The protein below binds the small molecule below.
Small molecule (SMILES): CCCCCCCCCCO[C@@H]1O[C@H](CO)[C@@H](O[C@H]2O[C@H](CO)[C@@H](O)[C@H](O)[C@H]2O)[C@H](O)[C@H]1O

Binding-site contacts:
Ligand atom O61 contacts residue TRP98 of chain 1.D at 2.8 Å (h-bond).
Ligand atom C37 contacts residue ALA30 of chain 1.M at 4.1 Å (hydrophobic).
Ligand atom C28 contacts residue LEU27 of chain 1.M at 4.0 Å (hydrophobic).
Ligand atom O49 contacts residue TRP32 of chain 1.M at 3.5 Å (h-bond).
Ligand atom C37 contacts residue LEU34 of chain 1.M at 4.0 Å (hydrophobic).
Ligand atom C57 contacts residue TRP98 of chain 1.D at 3.8 Å (hydrophobic).
Ligand atom C43 contacts residue LEU34 of chain 1.M at 4.0 Å (hydrophobic).
Ligand atom O3 contacts residue TRP32 of chain 1.M at 3.9 Å.
Ligand atom C22 contacts residue LEU27 of chain 1.M at 3.9 Å (hydrophobic).
Ligand atom C10 contacts residue TYR35 of chain 1.M at 3.7 Å (hydrophobic).
Ligand atom O3 contacts residue HIS36 of chain 1.M at 3.3 Å.
Ligand atom O55 contacts residue TRP32 of chain 1.M at 3.3 Å.
Ligand atom O16 contacts residue TRP98 of chain 1.D at 3.9 Å.
Ligand atom O49 contacts residue LEU28 of chain 1.M at 2.8 Å (h-bond).
Ligand atom C5 contacts residue TYR35 of chain 1.M at 4.1 Å (hydrophobic).
Ligand atom O16 contacts residue LEU27 of chain 1.M at 4.1 Å.
Ligand atom C9 contacts residue TYR35 of chain 1.M at 4.1 Å (hydrophobic).
Ligand atom C28 contacts residue TRP98 of chain 1.D at 4.0 Å (hydrophobic).
Ligand atom C40 contacts residue LEU462 of chain 1.A at 3.9 Å (hydrophobic).
Ligand atom O1 contacts residue TYR35 of chain 1.M at 3.1 Å.
Ligand atom C31 contacts residue TRP98 of chain 1.D at 3.6 Å (hydrophobic).
Ligand atom C43 contacts residue PHE459 of chain 1.A at 4.0 Å (hydrophobic).
Ligand atom O16 contacts residue GLY31 of chain 1.M at 3.8 Å.
Ligand atom O49 contacts residue GLY31 of chain 1.M at 4.1 Å.
Ligand atom C19 contacts residue LEU27 of chain 1.M at 4.0 Å (hydrophobic).
Ligand atom C25 contacts residue TRP98 of chain 1.D at 3.7 Å (hydrophobic).
Ligand atom C43 contacts residue LEU35 of chain 1.A at 4.1 Å (hydrophobic).
Ligand atom C1 contacts residue GLY31 of chain 1.M at 3.8 Å.
Ligand atom C1 contacts residue LEU28 of chain 1.M at 3.9 Å (hydrophobic).
Ligand atom O61 contacts residue TYR102 of chain 1.D at 3.7 Å.
Ligand atom C6 contacts residue LEU28 of chain 1.M at 4.1 Å (hydrophobic).
Ligand atom C34 contacts residue PHE459 of chain 1.A at 3.8 Å (hydrophobic).
Ligand atom O5 contacts residue TRP98 of chain 1.D at 3.3 Å.
Ligand atom O16 contacts residue LEU28 of chain 1.M at 3.9 Å.
Ligand atom O6 contacts residue TYR35 of chain 1.M at 3.5 Å (h-bond).
Ligand atom C18 contacts residue TRP98 of chain 1.D at 3.9 Å (hydrophobic).
Ligand atom C22 contacts residue TRP98 of chain 1.D at 3.5 Å (hydrophobic).
Ligand atom C18 contacts residue LEU28 of chain 1.M at 3.9 Å (hydrophobic).
Ligand atom C22 contacts residue GLY31 of chain 1.M at 3.9 Å.
Ligand atom C1 contacts residue TRP32 of chain 1.M at 3.5 Å (hydrophobic).

Sequence of chain 1.A:
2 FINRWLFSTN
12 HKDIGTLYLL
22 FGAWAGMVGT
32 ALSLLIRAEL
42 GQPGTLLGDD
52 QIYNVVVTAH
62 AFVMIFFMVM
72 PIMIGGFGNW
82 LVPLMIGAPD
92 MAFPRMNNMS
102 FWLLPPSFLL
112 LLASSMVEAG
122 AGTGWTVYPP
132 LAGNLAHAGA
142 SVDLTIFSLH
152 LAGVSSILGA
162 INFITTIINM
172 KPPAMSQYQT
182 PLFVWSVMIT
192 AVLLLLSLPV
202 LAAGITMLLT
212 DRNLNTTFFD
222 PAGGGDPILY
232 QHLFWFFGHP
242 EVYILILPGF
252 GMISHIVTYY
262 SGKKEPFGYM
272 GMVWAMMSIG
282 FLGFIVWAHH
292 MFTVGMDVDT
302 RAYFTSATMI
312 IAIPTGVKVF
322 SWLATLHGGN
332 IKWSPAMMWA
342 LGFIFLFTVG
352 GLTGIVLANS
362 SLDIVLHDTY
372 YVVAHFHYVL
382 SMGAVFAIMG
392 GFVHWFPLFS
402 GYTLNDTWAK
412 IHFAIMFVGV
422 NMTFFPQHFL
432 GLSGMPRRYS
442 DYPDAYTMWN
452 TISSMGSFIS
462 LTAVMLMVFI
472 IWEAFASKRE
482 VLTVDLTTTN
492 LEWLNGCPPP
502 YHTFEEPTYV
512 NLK

Sequence of chain 1.D:
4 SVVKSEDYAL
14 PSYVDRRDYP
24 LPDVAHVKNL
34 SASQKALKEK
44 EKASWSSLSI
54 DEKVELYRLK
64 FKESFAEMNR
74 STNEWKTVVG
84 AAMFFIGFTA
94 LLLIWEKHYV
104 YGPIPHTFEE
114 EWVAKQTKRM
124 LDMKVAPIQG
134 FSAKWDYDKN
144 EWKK

Sequence of chain 1.L:
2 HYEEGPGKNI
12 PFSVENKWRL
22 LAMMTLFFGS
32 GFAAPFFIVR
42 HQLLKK

Sequence of chain 1.M:
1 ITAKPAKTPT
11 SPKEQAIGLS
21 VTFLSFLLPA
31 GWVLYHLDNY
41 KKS